Binding-site contacts:
Ligand atom C15 contacts residue VAL263 of chain 1.A at 4.0 Å (hydrophobic).
Ligand atom C16 contacts residue VAL263 of chain 1.A at 4.2 Å (hydrophobic).
Ligand atom C2 contacts residue VAL263 of chain 1.A at 4.2 Å (hydrophobic).
Ligand atom C1 contacts residue ASN264 of chain 1.A at 4.4 Å.
Ligand atom C19 contacts residue HIS41 of chain 1.A at 3.6 Å.
Ligand atom C20 contacts residue HIS41 of chain 1.A at 2.5 Å.
Ligand atom C1 contacts residue VAL263 of chain 1.A at 3.4 Å (hydrophobic).
Ligand atom O17 contacts residue CYS49 of chain 1.A at 4.2 Å.
Ligand atom C1 contacts residue TYR262 of chain 1.A at 4.4 Å (hydrophobic).
Ligand atom C13 contacts residue ALA93 of chain 1.A at 3.9 Å (hydrophobic).
Ligand atom O21 contacts residue PRO51 of chain 1.A at 4.2 Å.
Ligand atom C18 contacts residue VAL263 of chain 1.A at 4.0 Å (hydrophobic).
Ligand atom C2 contacts residue HIS41 of chain 1.A at 4.1 Å.
Ligand atom C20 contacts residue LEU48 of chain 1.A at 3.8 Å (hydrophobic).
Ligand atom C15 contacts residue ALA93 of chain 1.A at 4.4 Å (hydrophobic).
Ligand atom C19 contacts residue LEU48 of chain 1.A at 3.8 Å (hydrophobic).
Ligand atom C7 contacts residue VAL263 of chain 1.A at 3.8 Å (hydrophobic).
Ligand atom C8 contacts residue LEU330 of chain 1.A at 4.3 Å (hydrophobic).
Ligand atom O21 contacts residue CYS49 of chain 1.A at 3.5 Å (h-bond).
Ligand atom C5 contacts residue LEU48 of chain 1.A at 3.8 Å (hydrophobic).
Ligand atom O21 contacts residue THR50 of chain 1.A at 4.2 Å.
Ligand atom C18 contacts residue LEU48 of chain 1.A at 3.8 Å (hydrophobic).
Ligand atom C12 contacts residue ALA93 of chain 1.A at 3.9 Å (hydrophobic).
Ligand atom C5 contacts residue VAL263 of chain 1.A at 3.8 Å (hydrophobic).
Ligand atom C4 contacts residue VAL263 of chain 1.A at 4.3 Å (hydrophobic).
Ligand atom C4 contacts residue VAL43 of chain 1.A at 3.6 Å (hydrophobic).
Ligand atom C6 contacts residue VAL263 of chain 1.A at 3.6 Å (hydrophobic).
Ligand atom O21 contacts residue LEU48 of chain 1.A at 4.1 Å.
Ligand atom O3 contacts residue VAL43 of chain 1.A at 3.8 Å.
Ligand atom C2 contacts residue VAL43 of chain 1.A at 4.2 Å (hydrophobic).
Ligand atom O3 contacts residue HIS41 of chain 1.A at 3.6 Å (h-bond).
Ligand atom C8 contacts residue VAL263 of chain 1.A at 4.4 Å (hydrophobic).
Ligand atom C11 contacts residue VAL329 of chain 1.A at 4.1 Å (hydrophobic).
Ligand atom O14 contacts residue LYS92 of chain 1.A at 3.7 Å.
Ligand atom C4 contacts residue LEU48 of chain 1.A at 3.8 Å (hydrophobic).
Ligand atom O14 contacts residue ALA93 of chain 1.A at 3.3 Å (h-bond).
Ligand atom C6 contacts residue LEU326 of chain 1.A at 4.0 Å (hydrophobic).
Ligand atom O3 contacts residue ALA195 of chain 1.A at 3.8 Å.
Ligand atom O21 contacts residue HIS41 of chain 1.A at 3.7 Å.
Ligand atom O14 contacts residue VAL90 of chain 1.A at 3.6 Å.

A small-molecule ligand and the protein it binds are described below.
Small molecule (SMILES): COc1cc(O)c2c(O)c(C(C)=O)c(CC(C)=O)cc2c1

Sequence of chain 1.A:
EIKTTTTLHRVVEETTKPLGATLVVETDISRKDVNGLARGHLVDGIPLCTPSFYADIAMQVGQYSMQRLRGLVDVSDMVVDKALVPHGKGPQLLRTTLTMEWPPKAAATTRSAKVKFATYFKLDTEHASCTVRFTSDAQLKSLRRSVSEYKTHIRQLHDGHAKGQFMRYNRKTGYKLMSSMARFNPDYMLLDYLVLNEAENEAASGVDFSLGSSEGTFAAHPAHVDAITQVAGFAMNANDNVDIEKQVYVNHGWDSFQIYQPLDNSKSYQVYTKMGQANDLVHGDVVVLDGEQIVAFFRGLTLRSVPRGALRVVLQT